Binding-site contacts:
Ligand atom C13 contacts residue ASN156 of chain 1.H at 3.2 Å.
Ligand atom C23 contacts residue ARG628 of chain 1.G at 3.7 Å.
Ligand atom N1 contacts residue LEU158 of chain 1.H at 3.7 Å.
Ligand atom N1 contacts residue MET108 of chain 1.H at 3.6 Å.
Ligand atom C21 contacts residue ARG647 of chain 1.G at 3.6 Å.
Ligand atom C23 contacts residue ILE609 of chain 1.G at 3.6 Å (hydrophobic).
Ligand atom N7 contacts residue ARG628 of chain 1.G at 3.7 Å.
Ligand atom C16 contacts residue ARG628 of chain 1.G at 3.8 Å.
Ligand atom C15 contacts residue ASP109 of chain 1.H at 3.2 Å.
Ligand atom C14 contacts residue ASP109 of chain 1.H at 3.2 Å.
Ligand atom C21 contacts residue ARG628 of chain 1.G at 3.4 Å.
Ligand atom C19 contacts residue ARG628 of chain 1.G at 3.5 Å.
Ligand atom C22 contacts residue ARG628 of chain 1.G at 3.3 Å.
Ligand atom C2 contacts residue LEU158 of chain 1.H at 3.7 Å (hydrophobic).
Ligand atom C20 contacts residue ARG628 of chain 1.G at 3.6 Å.
Ligand atom C22 contacts residue ASN607 of chain 1.G at 3.5 Å.
Ligand atom C13 contacts residue SER155 of chain 1.H at 3.4 Å.
Ligand atom C9 contacts residue ALA46 of chain 1.H at 3.5 Å (hydrophobic).
Ligand atom C8 contacts residue VAL79 of chain 1.H at 3.7 Å (hydrophobic).
Ligand atom C6 contacts residue GLU106 of chain 1.H at 3.5 Å.
Ligand atom C23 contacts residue ASN607 of chain 1.G at 3.8 Å.
Ligand atom C6 contacts residue MET108 of chain 1.H at 3.4 Å (hydrophobic).
Ligand atom C14 contacts residue MET108 of chain 1.H at 3.3 Å (hydrophobic).
Ligand atom C13 contacts residue ASP169 of chain 1.H at 3.5 Å.
Ligand atom C6 contacts residue LEU158 of chain 1.H at 3.6 Å (hydrophobic).
Ligand atom C9 contacts residue LYS48 of chain 1.H at 3.9 Å.
Ligand atom C9 contacts residue VAL33 of chain 1.H at 3.7 Å (hydrophobic).
Ligand atom N4 contacts residue MET108 of chain 1.H at 3.1 Å (h-bond).
Ligand atom C17 contacts residue ILE25 of chain 1.H at 3.8 Å (hydrophobic).
Ligand atom C15 contacts residue TYR107 of chain 1.H at 3.2 Å (hydrophobic).
Ligand atom C17 contacts residue ARG628 of chain 1.G at 3.6 Å.
Ligand atom C14 contacts residue TYR107 of chain 1.H at 3.6 Å (hydrophobic).
Ligand atom C4 contacts residue LEU158 of chain 1.H at 3.6 Å (hydrophobic).
Ligand atom N4 contacts residue LEU158 of chain 1.H at 3.5 Å.
Ligand atom C7 contacts residue PHE105 of chain 1.H at 3.7 Å (hydrophobic).
Ligand atom N7 contacts residue TYR107 of chain 1.H at 3.9 Å.
Ligand atom C5 contacts residue LEU158 of chain 1.H at 3.5 Å (hydrophobic).
Ligand atom C11 contacts residue SER155 of chain 1.H at 3.8 Å.
Ligand atom C9 contacts residue PHE105 of chain 1.H at 3.7 Å (hydrophobic).
Ligand atom N5 contacts residue LEU158 of chain 1.H at 3.7 Å.

Sequence of chain 1.H:
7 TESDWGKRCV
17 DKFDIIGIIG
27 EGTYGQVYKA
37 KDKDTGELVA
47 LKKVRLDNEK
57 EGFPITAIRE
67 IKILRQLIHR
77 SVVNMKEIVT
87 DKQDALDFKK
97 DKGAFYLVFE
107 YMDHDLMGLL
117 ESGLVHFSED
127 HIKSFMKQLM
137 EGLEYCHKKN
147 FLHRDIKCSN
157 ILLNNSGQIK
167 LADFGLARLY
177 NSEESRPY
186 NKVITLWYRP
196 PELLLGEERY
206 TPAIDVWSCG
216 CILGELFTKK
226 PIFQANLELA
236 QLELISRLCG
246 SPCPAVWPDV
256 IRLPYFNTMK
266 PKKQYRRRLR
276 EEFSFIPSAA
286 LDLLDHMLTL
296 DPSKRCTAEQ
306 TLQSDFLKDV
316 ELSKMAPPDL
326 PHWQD

Sequence of chain 1.G:
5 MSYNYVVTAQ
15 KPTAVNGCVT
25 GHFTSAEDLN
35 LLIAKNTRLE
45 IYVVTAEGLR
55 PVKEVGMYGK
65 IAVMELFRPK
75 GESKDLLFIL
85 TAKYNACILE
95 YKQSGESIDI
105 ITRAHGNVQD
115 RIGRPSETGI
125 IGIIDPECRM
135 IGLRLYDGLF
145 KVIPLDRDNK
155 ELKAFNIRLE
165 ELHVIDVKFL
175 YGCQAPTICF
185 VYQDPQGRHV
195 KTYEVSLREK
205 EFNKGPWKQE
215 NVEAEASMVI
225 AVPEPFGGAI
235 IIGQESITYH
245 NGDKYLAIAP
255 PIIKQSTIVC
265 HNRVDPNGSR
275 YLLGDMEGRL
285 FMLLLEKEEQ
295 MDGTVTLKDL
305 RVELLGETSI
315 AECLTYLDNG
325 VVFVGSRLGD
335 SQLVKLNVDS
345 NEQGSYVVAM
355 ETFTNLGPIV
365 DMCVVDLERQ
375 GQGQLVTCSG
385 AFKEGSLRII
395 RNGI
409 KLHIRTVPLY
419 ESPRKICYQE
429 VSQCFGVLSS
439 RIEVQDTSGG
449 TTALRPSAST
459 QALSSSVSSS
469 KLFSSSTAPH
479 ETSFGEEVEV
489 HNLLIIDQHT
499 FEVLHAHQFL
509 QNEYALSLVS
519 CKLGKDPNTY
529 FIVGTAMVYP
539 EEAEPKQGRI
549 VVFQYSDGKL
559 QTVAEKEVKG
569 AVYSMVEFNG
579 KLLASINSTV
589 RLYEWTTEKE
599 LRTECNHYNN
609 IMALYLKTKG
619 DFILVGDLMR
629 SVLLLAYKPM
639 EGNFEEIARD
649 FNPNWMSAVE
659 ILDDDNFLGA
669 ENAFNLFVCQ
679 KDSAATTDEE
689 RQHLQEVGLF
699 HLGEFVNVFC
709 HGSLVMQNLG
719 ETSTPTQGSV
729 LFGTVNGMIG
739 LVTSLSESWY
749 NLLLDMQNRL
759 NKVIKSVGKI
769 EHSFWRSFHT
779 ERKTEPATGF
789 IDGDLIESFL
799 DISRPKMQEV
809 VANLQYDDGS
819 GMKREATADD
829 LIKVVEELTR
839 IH

This small molecule binds to this protein.
Small molecule (SMILES): CC[C@H](CO)Nc1nc(Nc2ccc(-c3ccccn3)cc2)c2ncn(C(C)C)c2n1